Binding-site contacts:
Ligand atom O6 contacts residue NAG1 of chain 1.I at 1.6 Å (h-bond).
Ligand atom O9 contacts residue SER176 of chain 1.E at 4.1 Å.
Ligand atom O9 contacts residue GLU181 of chain 1.E at 2.9 Å (salt-bridge).
Ligand atom O8 contacts residue LEU217 of chain 1.E at 3.0 Å.
Ligand atom C1 contacts residue NAG1 of chain 1.I at 2.6 Å.
Ligand atom C5 contacts residue VAL125 of chain 1.E at 4.1 Å (hydrophobic).
Ligand atom O1B contacts residue NAG1 of chain 1.I at 3.4 Å (h-bond).
Ligand atom O9 contacts residue TYR88 of chain 1.E at 3.0 Å (h-bond).
Ligand atom C5 contacts residue NAG1 of chain 1.I at 3.9 Å.
Ligand atom O1B contacts residue SER127 of chain 1.E at 3.3 Å (h-bond).
Ligand atom O8 contacts residue TYR88 of chain 1.E at 2.4 Å (h-bond).
Ligand atom C1 contacts residue SER127 of chain 1.E at 3.7 Å.
Ligand atom C1 contacts residue THR126 of chain 1.E at 3.8 Å.
Ligand atom O10 contacts residue TRP142 of chain 1.E at 3.8 Å.
Ligand atom C7 contacts residue NAG1 of chain 1.I at 4.0 Å.
Ligand atom C8 contacts residue TYR88 of chain 1.E at 3.3 Å (hydrophobic).
Ligand atom C7 contacts residue TRP142 of chain 1.E at 3.9 Å (hydrophobic).
Ligand atom C9 contacts residue HIS174 of chain 1.E at 3.5 Å.
Ligand atom C9 contacts residue TYR88 of chain 1.E at 3.1 Å (hydrophobic).
Ligand atom O9 contacts residue HIS174 of chain 1.E at 3.7 Å.
Ligand atom O7 contacts residue GLU181 of chain 1.E at 3.6 Å.
Ligand atom O1A contacts residue SER127 of chain 1.E at 3.0 Å (h-bond).
Ligand atom C9 contacts residue GLU181 of chain 1.E at 3.1 Å.
Ligand atom C3 contacts residue NAG1 of chain 1.I at 2.9 Å.
Ligand atom C4 contacts residue NAG1 of chain 1.I at 3.9 Å.
Ligand atom O1A contacts residue NAG1 of chain 1.I at 3.1 Å.
Ligand atom N5 contacts residue VAL125 of chain 1.E at 3.7 Å.
Ligand atom O1B contacts residue THR126 of chain 1.E at 2.6 Å (h-bond).
Ligand atom O9 contacts residue VAL177 of chain 1.E at 3.5 Å.
Ligand atom O10 contacts residue LEU144 of chain 1.E at 3.6 Å.
Ligand atom O4 contacts residue VAL125 of chain 1.E at 3.0 Å (h-bond).
Ligand atom O9 contacts residue GLY219 of chain 1.E at 3.9 Å.
Ligand atom C2 contacts residue NAG1 of chain 1.I at 1.6 Å.
Ligand atom O1A contacts residue GAL1 of chain 1.R at 4.1 Å.
Ligand atom O10 contacts residue GLY124 of chain 1.E at 4.1 Å.
Ligand atom C6 contacts residue NAG1 of chain 1.I at 3.0 Å.
Ligand atom N5 contacts residue TRP142 of chain 1.E at 3.7 Å.
Ligand atom C4 contacts residue VAL125 of chain 1.E at 3.2 Å (hydrophobic).
Ligand atom O7 contacts residue LEU185 of chain 1.E at 3.7 Å.
Ligand atom O1B contacts residue LEU217 of chain 1.E at 3.6 Å.

Sequence of chain 1.E:
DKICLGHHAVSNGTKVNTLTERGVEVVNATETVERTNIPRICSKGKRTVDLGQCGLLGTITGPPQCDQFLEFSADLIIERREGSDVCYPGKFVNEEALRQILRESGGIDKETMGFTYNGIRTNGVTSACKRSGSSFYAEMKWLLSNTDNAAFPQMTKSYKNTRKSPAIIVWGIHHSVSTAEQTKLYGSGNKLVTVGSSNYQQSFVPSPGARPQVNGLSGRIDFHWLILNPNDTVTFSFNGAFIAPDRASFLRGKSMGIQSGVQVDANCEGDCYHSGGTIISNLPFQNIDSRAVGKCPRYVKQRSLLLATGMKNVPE

The small molecule below binds the protein below.
Small molecule (SMILES): CC(=O)N[C@H]1[C@H]([C@H](O)[C@H](O)CO)O[C@@](O)(C(=O)O)C[C@@H]1O